This small molecule binds to this protein.
Small molecule (SMILES): CC(=O)N[C@@H]1[C@@H](O)[C@H](O)[C@@H](CO)O[C@H]1O

Binding-site contacts:
Ligand atom O7 contacts residue HIS74 of chain 1.A at 3.7 Å.
Ligand atom C1 contacts residue ASN75 of chain 1.A at 2.3 Å.
Ligand atom C8 contacts residue ASN75 of chain 1.A at 3.2 Å.
Ligand atom C8 contacts residue HIS74 of chain 1.A at 4.1 Å.
Ligand atom C2 contacts residue ASN75 of chain 1.A at 3.1 Å.
Ligand atom O7 contacts residue ASN75 of chain 1.A at 3.6 Å.
Ligand atom C7 contacts residue ASN75 of chain 1.A at 3.6 Å.
Ligand atom C1 contacts residue THR77 of chain 1.A at 3.9 Å.
Ligand atom C5 contacts residue ASN75 of chain 1.A at 4.1 Å.
Ligand atom N2 contacts residue ASN75 of chain 1.A at 3.6 Å.
Ligand atom O5 contacts residue ASN75 of chain 1.A at 2.6 Å (h-bond).
Ligand atom C3 contacts residue ASN75 of chain 1.A at 4.5 Å.

Sequence of chain 1.A:
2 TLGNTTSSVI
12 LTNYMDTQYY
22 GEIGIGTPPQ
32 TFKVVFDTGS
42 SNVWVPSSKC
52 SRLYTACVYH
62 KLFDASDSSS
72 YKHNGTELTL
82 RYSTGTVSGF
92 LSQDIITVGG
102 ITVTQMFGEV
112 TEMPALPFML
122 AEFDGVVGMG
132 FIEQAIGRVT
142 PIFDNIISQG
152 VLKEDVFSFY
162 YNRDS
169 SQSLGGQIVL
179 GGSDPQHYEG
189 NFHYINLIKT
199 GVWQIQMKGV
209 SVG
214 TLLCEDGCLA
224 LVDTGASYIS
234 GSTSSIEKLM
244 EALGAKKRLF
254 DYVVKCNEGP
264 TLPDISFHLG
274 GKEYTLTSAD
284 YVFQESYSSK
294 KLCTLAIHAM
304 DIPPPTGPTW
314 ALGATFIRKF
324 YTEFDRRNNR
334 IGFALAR